Binding-site contacts:
Ligand atom C2 contacts residue ARG85 of chain 1.A at 3.6 Å.
Ligand atom C2 contacts residue SER84 of chain 1.A at 3.6 Å.
Ligand atom N1 contacts residue ARG111 of chain 1.A at 4.5 Å.
Ligand atom N3 contacts residue PRO86 of chain 1.A at 3.7 Å.
Ligand atom C5 contacts residue SER75 of chain 1.A at 4.3 Å.
Ligand atom N3 contacts residue ARG111 of chain 1.A at 4.1 Å.
Ligand atom O2 contacts residue ARG85 of chain 1.A at 3.5 Å (salt-bridge).
Ligand atom N1 contacts residue TRP83 of chain 1.A at 3.7 Å.
Ligand atom N3 contacts residue TRP83 of chain 1.A at 3.4 Å.
Ligand atom O2 contacts residue HIS82 of chain 1.A at 4.5 Å.
Ligand atom C2 contacts residue ARG111 of chain 1.A at 4.4 Å.
Ligand atom C4 contacts residue ARG111 of chain 1.A at 4.0 Å.
Ligand atom C6 contacts residue SER75 of chain 1.A at 3.5 Å.
Ligand atom C4 contacts residue PRO86 of chain 1.A at 3.7 Å (hydrophobic).
Ligand atom C5 contacts residue ASP76 of chain 1.A at 3.6 Å.
Ligand atom C5 contacts residue ARG85 of chain 1.A at 4.4 Å.
Ligand atom C6 contacts residue ARG111 of chain 1.A at 4.0 Å.
Ligand atom C6 contacts residue TRP83 of chain 1.A at 3.6 Å (hydrophobic).
Ligand atom C5 contacts residue ARG111 of chain 1.A at 3.5 Å.
Ligand atom N4 contacts residue TRP83 of chain 1.A at 3.5 Å.
Ligand atom N3 contacts residue SER84 of chain 1.A at 3.4 Å (h-bond).
Ligand atom O2 contacts residue SER84 of chain 1.A at 3.0 Å (h-bond).
Ligand atom C6 contacts residue ASP76 of chain 1.A at 4.1 Å.
Ligand atom N4 contacts residue ARG85 of chain 1.A at 3.4 Å (salt-bridge).
Ligand atom N4 contacts residue PRO86 of chain 1.A at 2.9 Å (h-bond).
Ligand atom C5 contacts residue TRP83 of chain 1.A at 3.6 Å (hydrophobic).
Ligand atom C6 contacts residue SER78 of chain 1.A at 4.4 Å.
Ligand atom C4 contacts residue TRP83 of chain 1.A at 3.4 Å (hydrophobic).
Ligand atom O2 contacts residue TRP83 of chain 1.A at 3.6 Å.
Ligand atom N1 contacts residue SER75 of chain 1.A at 4.2 Å.
Ligand atom N4 contacts residue ARG111 of chain 1.A at 4.1 Å.
Ligand atom C2 contacts residue TRP83 of chain 1.A at 3.7 Å (hydrophobic).
Ligand atom C4 contacts residue ARG85 of chain 1.A at 3.5 Å.
Ligand atom N3 contacts residue ARG85 of chain 1.A at 3.0 Å (salt-bridge).

Sequence of chain 1.A:
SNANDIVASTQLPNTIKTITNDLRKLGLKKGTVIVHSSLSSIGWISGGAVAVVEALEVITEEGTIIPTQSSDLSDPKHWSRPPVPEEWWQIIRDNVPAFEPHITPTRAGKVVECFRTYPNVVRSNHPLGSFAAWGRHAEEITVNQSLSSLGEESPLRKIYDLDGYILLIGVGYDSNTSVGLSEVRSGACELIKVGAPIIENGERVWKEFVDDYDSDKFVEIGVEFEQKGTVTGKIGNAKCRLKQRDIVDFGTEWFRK

This protein binds this small molecule.
Small molecule (SMILES): Nc1ccnc(=O)[nH]1